Binding-site contacts:
Ligand atom C2 contacts residue GLU281 of chain 1.B at 4.3 Å.
Ligand atom C6 contacts residue ASN282 of chain 1.B at 3.0 Å.
Ligand atom O5 contacts residue ASN282 of chain 1.B at 2.5 Å (h-bond).
Ligand atom C5 contacts residue ASN282 of chain 1.B at 3.4 Å.
Ligand atom O6 contacts residue ASN282 of chain 1.B at 2.6 Å (h-bond).
Ligand atom O5 contacts residue GLU281 of chain 1.B at 3.3 Å (salt-bridge).
Ligand atom C4 contacts residue ASN282 of chain 1.B at 4.5 Å.
Ligand atom C1 contacts residue GLU281 of chain 1.B at 3.0 Å.
Ligand atom C1 contacts residue ASN282 of chain 1.B at 3.6 Å.

Sequence of chain 1.B:
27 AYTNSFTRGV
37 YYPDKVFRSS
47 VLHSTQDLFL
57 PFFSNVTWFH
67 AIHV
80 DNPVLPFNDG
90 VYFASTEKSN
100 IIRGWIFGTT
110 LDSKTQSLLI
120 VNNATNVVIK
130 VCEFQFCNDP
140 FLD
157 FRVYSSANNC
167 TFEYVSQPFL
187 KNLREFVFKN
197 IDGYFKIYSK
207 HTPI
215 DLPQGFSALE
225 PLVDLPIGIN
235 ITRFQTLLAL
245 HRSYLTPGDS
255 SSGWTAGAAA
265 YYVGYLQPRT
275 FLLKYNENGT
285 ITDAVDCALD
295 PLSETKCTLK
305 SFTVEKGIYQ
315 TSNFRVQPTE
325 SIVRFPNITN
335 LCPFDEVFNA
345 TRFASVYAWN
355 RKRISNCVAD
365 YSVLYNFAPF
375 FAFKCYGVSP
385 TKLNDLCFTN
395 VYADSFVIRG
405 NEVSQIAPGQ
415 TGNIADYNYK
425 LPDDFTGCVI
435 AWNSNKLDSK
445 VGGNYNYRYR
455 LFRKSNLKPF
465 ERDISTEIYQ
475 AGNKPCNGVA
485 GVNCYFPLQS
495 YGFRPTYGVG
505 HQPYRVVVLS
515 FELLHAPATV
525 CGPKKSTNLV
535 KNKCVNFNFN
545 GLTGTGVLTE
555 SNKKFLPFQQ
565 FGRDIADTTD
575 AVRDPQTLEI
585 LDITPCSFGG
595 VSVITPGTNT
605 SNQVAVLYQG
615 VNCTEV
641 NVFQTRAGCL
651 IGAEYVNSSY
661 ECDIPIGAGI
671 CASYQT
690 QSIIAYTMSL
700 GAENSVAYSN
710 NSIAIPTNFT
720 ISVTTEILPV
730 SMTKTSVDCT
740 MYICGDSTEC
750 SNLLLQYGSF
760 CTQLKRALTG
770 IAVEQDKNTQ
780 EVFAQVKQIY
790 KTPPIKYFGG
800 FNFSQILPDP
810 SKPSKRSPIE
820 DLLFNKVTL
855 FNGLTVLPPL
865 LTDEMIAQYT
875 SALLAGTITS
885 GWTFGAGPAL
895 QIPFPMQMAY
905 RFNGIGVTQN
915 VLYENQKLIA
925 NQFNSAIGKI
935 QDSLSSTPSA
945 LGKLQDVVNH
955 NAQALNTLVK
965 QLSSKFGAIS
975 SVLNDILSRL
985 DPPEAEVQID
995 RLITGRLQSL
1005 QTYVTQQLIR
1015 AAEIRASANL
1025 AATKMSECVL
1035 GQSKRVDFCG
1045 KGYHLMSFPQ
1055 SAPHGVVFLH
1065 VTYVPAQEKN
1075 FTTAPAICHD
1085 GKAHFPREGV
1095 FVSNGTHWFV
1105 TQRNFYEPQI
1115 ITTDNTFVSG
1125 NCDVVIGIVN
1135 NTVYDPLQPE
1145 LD

A protein and the small-molecule ligand that binds it are described below.
Small molecule (SMILES): CC(=O)N[C@@H]1[C@@H](O)[C@H](O)[C@@H](CO)O[C@H]1O